The small molecule below binds the protein below.
Small molecule (SMILES): CC[C@H](C)[C@H](NC(=O)[C@@H](NC(=O)[C@@H]1CCCN1C(=O)[C@H](CCCN=C(N)N)NC(=O)[C@H](CCCN=C(N)N)NC(=O)[C@@H]1CCCN1)C(C)C)C(=O)N[C@@H](CCSC)C(=O)N[C@@H](CCCN=C(N)N)C(N)=O

Sequence of chain 1.A:
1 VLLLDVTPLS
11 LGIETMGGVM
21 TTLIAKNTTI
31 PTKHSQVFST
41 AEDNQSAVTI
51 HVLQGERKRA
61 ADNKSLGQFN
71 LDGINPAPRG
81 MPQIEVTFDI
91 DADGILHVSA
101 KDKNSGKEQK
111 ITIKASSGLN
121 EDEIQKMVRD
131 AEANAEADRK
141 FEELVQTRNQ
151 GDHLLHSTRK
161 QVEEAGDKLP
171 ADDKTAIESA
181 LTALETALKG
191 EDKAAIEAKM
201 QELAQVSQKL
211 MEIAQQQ

Binding-site contacts:
Ligand atom CD1 contacts residue THR21 of chain 1.A at 3.7 Å.
Ligand atom O contacts residue THR49 of chain 1.A at 2.9 Å (h-bond).
Ligand atom N contacts residue SER39 of chain 1.A at 3.1 Å (h-bond).
Ligand atom CD contacts residue GLU14 of chain 1.A at 3.7 Å.
Ligand atom O contacts residue THR15 of chain 1.A at 3.2 Å.
Ligand atom CB contacts residue GLU14 of chain 1.A at 3.8 Å.
Ligand atom CD contacts residue THR49 of chain 1.A at 3.7 Å.
Ligand atom NH1 contacts residue THR49 of chain 1.A at 3.5 Å.
Ligand atom CD contacts residue THR49 of chain 1.A at 3.0 Å.
Ligand atom CG2 contacts residue ALA41 of chain 1.A at 3.4 Å (hydrophobic).
Ligand atom CA contacts residue THR49 of chain 1.A at 3.6 Å.
Ligand atom N contacts residue THR49 of chain 1.A at 3.1 Å (h-bond).
Ligand atom CE contacts residue MET81 of chain 1.A at 3.4 Å (hydrophobic).
Ligand atom O contacts residue PHE38 of chain 1.A at 3.4 Å.
Ligand atom NH1 contacts residue ALA41 of chain 1.A at 3.6 Å.
Ligand atom O contacts residue MET16 of chain 1.A at 3.0 Å (h-bond).
Ligand atom C contacts residue THR49 of chain 1.A at 3.6 Å.
Ligand atom CZ contacts residue THR49 of chain 1.A at 3.7 Å.
Ligand atom CB contacts residue THR15 of chain 1.A at 3.7 Å.
Ligand atom CD contacts residue GLU14 of chain 1.A at 3.5 Å.
Ligand atom O contacts residue VAL48 of chain 1.A at 3.5 Å.
Ligand atom CE contacts residue GLY80 of chain 1.A at 3.4 Å.
Ligand atom CZ contacts residue ALA41 of chain 1.A at 3.8 Å (hydrophobic).
Ligand atom NH2 contacts residue GLU42 of chain 1.A at 2.5 Å.
Ligand atom CB contacts residue MET16 of chain 1.A at 3.8 Å (hydrophobic).
Ligand atom CD contacts residue ASN70 of chain 1.A at 3.5 Å.
Ligand atom NE contacts residue GLU14 of chain 1.A at 2.9 Å (salt-bridge).
Ligand atom CA contacts residue SER39 of chain 1.A at 3.5 Å.
Ligand atom CZ contacts residue GLU42 of chain 1.A at 3.8 Å.
Ligand atom O contacts residue THR49 of chain 1.A at 3.0 Å (h-bond).
Ligand atom CB contacts residue PHE38 of chain 1.A at 3.5 Å (hydrophobic).
Ligand atom NH1 contacts residue HIS153 of chain 1.A at 3.3 Å.
Ligand atom CB contacts residue ALA47 of chain 1.A at 3.6 Å (hydrophobic).
Ligand atom O contacts residue SER39 of chain 1.A at 2.8 Å (h-bond).
Ligand atom CB contacts residue GLN45 of chain 1.A at 3.5 Å.
Ligand atom CB contacts residue VAL37 of chain 1.A at 3.7 Å (hydrophobic).
Ligand atom CZ contacts residue GLU14 of chain 1.A at 3.8 Å.
Ligand atom CB contacts residue SER39 of chain 1.A at 3.8 Å.
Ligand atom CG contacts residue THR49 of chain 1.A at 3.6 Å.
Ligand atom CB contacts residue THR49 of chain 1.A at 3.4 Å.